This protein binds this small molecule.
Small molecule (SMILES): CC(=O)N[C@@H]1[C@@H](O)[C@H](O)[C@@H](CO)O[C@H]1O

Sequence of chain 1.A:
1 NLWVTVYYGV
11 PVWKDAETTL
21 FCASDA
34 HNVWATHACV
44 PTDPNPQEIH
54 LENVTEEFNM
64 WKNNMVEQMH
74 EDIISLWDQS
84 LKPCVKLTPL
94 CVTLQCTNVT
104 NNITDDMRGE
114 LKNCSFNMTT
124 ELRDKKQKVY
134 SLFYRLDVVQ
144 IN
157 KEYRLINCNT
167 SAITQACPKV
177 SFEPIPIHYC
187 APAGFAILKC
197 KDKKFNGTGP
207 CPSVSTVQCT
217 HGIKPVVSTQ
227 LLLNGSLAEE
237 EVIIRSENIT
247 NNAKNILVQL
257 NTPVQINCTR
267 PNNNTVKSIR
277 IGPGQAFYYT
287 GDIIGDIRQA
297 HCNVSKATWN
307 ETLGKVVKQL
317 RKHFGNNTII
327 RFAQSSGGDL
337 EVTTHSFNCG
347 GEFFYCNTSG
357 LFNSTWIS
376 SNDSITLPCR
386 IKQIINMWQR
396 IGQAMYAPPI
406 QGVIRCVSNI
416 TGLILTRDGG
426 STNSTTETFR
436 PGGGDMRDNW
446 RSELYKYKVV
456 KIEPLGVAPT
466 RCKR

Binding-site contacts:
Ligand atom C8 contacts residue ASP292 of chain 1.A at 3.5 Å.
Ligand atom N2 contacts residue ASP292 of chain 1.A at 3.0 Å (salt-bridge).
Ligand atom C1 contacts residue ASP292 of chain 1.A at 3.9 Å.
Ligand atom O5 contacts residue ASN105 of chain 1.A at 2.5 Å (h-bond).
Ligand atom C1 contacts residue ASN104 of chain 1.A at 4.1 Å.
Ligand atom C7 contacts residue ASP292 of chain 1.A at 3.8 Å.
Ligand atom C2 contacts residue ASN105 of chain 1.A at 2.5 Å.
Ligand atom C1 contacts residue ASN105 of chain 1.A at 1.5 Å.
Ligand atom O7 contacts residue ASN105 of chain 1.A at 4.2 Å.
Ligand atom N2 contacts residue ASN105 of chain 1.A at 2.8 Å (h-bond).
Ligand atom C1 contacts residue GLY291 of chain 1.A at 4.4 Å.
Ligand atom C5 contacts residue ASN105 of chain 1.A at 3.9 Å.
Ligand atom C4 contacts residue ASN105 of chain 1.A at 4.4 Å.
Ligand atom C7 contacts residue ASN105 of chain 1.A at 3.7 Å.
Ligand atom O5 contacts residue ASN104 of chain 1.A at 3.9 Å.
Ligand atom C3 contacts residue ASN105 of chain 1.A at 3.9 Å.
Ligand atom C2 contacts residue ASP292 of chain 1.A at 4.0 Å.